Binding-site contacts:
Ligand atom OP4 contacts residue TYR187 of chain 1.E at 3.6 Å.
Ligand atom OP1 contacts residue ARG192 of chain 1.E at 2.7 Å (salt-bridge).
Ligand atom N1 contacts residue SER162 of chain 1.E at 2.8 Å (h-bond).
Ligand atom C5 contacts residue TYR187 of chain 1.E at 3.3 Å (hydrophobic).
Ligand atom C6 contacts residue TYR187 of chain 1.E at 3.3 Å (hydrophobic).
Ligand atom OXT contacts residue HIS222 of chain 1.E at 3.5 Å.
Ligand atom OP2 contacts residue ARG109 of chain 1.E at 2.7 Å (salt-bridge).
Ligand atom C contacts residue ARG294 of chain 1.E at 3.5 Å.
Ligand atom C contacts residue HIS222 of chain 1.E at 3.6 Å.
Ligand atom OP2 contacts residue SER114 of chain 1.E at 3.2 Å (h-bond).
Ligand atom C4 contacts residue TYR187 of chain 1.E at 3.4 Å (hydrophobic).
Ligand atom P contacts residue ARG109 of chain 1.E at 3.0 Å.
Ligand atom N contacts residue GLU81 of chain 1.E at 2.8 Å (salt-bridge).
Ligand atom CA contacts residue GLU81 of chain 1.E at 3.5 Å.
Ligand atom OXT contacts residue ARG294 of chain 1.E at 2.6 Å (salt-bridge).
Ligand atom C4 contacts residue TYR160 of chain 1.E at 3.5 Å (hydrophobic).
Ligand atom C contacts residue GLU81 of chain 1.E at 3.6 Å.
Ligand atom N contacts residue GLN296 of chain 1.E at 3.4 Å (h-bond).
Ligand atom OP1 contacts residue ARG109 of chain 1.E at 3.6 Å (salt-bridge).
Ligand atom N1 contacts residue TYR187 of chain 1.E at 3.5 Å.
Ligand atom P contacts residue TYR187 of chain 1.E at 3.6 Å.
Ligand atom C5A contacts residue TYR187 of chain 1.E at 3.3 Å (hydrophobic).
Ligand atom P contacts residue SER114 of chain 1.E at 3.5 Å.
Ligand atom C5 contacts residue TYR160 of chain 1.E at 3.2 Å (hydrophobic).
Ligand atom P contacts residue ARG192 of chain 1.E at 3.6 Å.
Ligand atom OP1 contacts residue TYR187 of chain 1.E at 2.8 Å (h-bond).
Ligand atom O3 contacts residue ASN223 of chain 1.E at 2.7 Å (h-bond).
Ligand atom C6 contacts residue TYR160 of chain 1.E at 3.1 Å (hydrophobic).
Ligand atom CD contacts residue LYS626 of chain 1.A at 3.5 Å.
Ligand atom O contacts residue TYR160 of chain 1.E at 2.9 Å (h-bond).
Ligand atom OP4 contacts residue ARG109 of chain 1.E at 2.4 Å (salt-bridge).
Ligand atom N1 contacts residue TYR160 of chain 1.E at 3.5 Å.
Ligand atom OP2 contacts residue GLN113 of chain 1.E at 3.3 Å (h-bond).
Ligand atom CB contacts residue TYR160 of chain 1.E at 3.1 Å (hydrophobic).
Ligand atom OXT contacts residue GLN296 of chain 1.E at 3.2 Å (h-bond).
Ligand atom OP1 contacts residue SER114 of chain 1.E at 2.9 Å (h-bond).
Ligand atom C3 contacts residue TYR187 of chain 1.E at 3.5 Å (hydrophobic).
Ligand atom OP3 contacts residue ARG192 of chain 1.E at 3.1 Å (salt-bridge).
Ligand atom O contacts residue HIS182 of chain 1.E at 2.8 Å (h-bond).
Ligand atom C6 contacts residue SER162 of chain 1.E at 3.2 Å.

Sequence of chain 1.A:
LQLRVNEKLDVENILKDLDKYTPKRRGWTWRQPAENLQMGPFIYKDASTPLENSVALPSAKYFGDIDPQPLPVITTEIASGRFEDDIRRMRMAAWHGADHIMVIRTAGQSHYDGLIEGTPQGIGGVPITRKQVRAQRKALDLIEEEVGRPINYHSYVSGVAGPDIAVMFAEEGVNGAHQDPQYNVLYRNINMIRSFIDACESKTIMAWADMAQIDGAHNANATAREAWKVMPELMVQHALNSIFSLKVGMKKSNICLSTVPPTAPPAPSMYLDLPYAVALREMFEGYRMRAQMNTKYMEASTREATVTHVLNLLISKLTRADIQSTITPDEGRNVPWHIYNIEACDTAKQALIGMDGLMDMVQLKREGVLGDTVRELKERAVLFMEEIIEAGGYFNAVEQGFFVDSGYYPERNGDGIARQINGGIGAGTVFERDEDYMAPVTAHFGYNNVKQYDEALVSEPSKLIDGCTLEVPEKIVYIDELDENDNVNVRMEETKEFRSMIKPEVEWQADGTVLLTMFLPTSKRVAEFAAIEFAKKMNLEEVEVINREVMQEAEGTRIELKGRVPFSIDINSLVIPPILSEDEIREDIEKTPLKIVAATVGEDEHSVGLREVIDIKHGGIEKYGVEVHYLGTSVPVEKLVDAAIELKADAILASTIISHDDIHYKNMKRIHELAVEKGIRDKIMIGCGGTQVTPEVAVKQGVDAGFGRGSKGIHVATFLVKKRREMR

A protein and the small-molecule ligand that binds it are described below.
Small molecule (SMILES): Cc1ncc(COP(=O)(O)O)c(/C=N/CCC[C@H](N)C(=O)O)c1O

Sequence of chain 1.E:
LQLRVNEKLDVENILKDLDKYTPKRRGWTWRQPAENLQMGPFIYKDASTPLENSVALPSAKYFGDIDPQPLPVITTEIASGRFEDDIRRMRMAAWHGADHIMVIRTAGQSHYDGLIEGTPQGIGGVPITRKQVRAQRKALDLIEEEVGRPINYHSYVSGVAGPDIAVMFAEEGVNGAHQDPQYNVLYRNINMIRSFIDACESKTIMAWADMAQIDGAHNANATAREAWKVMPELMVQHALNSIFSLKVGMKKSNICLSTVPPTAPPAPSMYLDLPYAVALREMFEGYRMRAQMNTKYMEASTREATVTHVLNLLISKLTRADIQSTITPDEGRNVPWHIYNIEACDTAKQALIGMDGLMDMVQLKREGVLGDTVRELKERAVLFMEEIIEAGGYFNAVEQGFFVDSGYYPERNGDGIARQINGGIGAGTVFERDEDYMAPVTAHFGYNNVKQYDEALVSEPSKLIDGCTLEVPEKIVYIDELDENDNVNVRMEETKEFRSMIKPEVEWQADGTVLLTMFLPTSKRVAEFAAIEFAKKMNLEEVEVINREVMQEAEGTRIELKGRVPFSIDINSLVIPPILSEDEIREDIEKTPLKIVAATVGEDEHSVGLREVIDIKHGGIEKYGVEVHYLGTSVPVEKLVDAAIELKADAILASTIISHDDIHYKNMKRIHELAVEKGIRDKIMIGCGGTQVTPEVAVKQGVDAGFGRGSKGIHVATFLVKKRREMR